Binding-site contacts:
Ligand atom C7 contacts residue THR37 of chain 1.A at 3.6 Å.
Ligand atom N contacts residue HIS84 of chain 1.A at 2.9 Å (h-bond).
Ligand atom OXT contacts residue ALA85 of chain 1.A at 3.2 Å (h-bond).
Ligand atom CB contacts residue VAL53 of chain 1.A at 2.9 Å (hydrophobic).
Ligand atom CB contacts residue TRP83 of chain 1.A at 3.3 Å (hydrophobic).
Ligand atom CB contacts residue GLY86 of chain 1.A at 3.7 Å.
Ligand atom CB contacts residue HIS84 of chain 1.A at 3.7 Å.
Ligand atom N contacts residue HIS151 of chain 1.A at 3.7 Å.
Ligand atom CA contacts residue HIS84 of chain 1.A at 3.7 Å.
Ligand atom C8 contacts residue THR37 of chain 1.A at 3.6 Å.
Ligand atom CA contacts residue TYR36 of chain 1.A at 3.4 Å (hydrophobic).
Ligand atom N contacts residue GLU104 of chain 1.A at 3.2 Å (salt-bridge).
Ligand atom OE1 contacts residue TRP83 of chain 1.A at 3.3 Å.
Ligand atom O4 contacts residue THR37 of chain 1.A at 2.7 Å (h-bond).
Ligand atom O4 contacts residue ALA38 of chain 1.A at 3.6 Å.
Ligand atom CB contacts residue GLU104 of chain 1.A at 3.1 Å.
Ligand atom CG contacts residue GLY86 of chain 1.A at 3.7 Å.
Ligand atom CB contacts residue TYR36 of chain 1.A at 3.3 Å (hydrophobic).
Ligand atom C contacts residue HIS84 of chain 1.A at 3.7 Å.
Ligand atom O contacts residue LYS159 of chain 1.A at 2.8 Å (salt-bridge).
Ligand atom CD contacts residue GLY86 of chain 1.A at 3.5 Å.
Ligand atom OE1 contacts residue ASN97 of chain 1.A at 2.9 Å (h-bond).
Ligand atom O contacts residue ASN97 of chain 1.A at 3.3 Å (h-bond).
Ligand atom OXT contacts residue LYS159 of chain 1.A at 3.7 Å.
Ligand atom O contacts residue ARG158 of chain 1.A at 3.0 Å (salt-bridge).
Ligand atom C4 contacts residue THR37 of chain 1.A at 3.5 Å.
Ligand atom OE1 contacts residue HIS84 of chain 1.A at 3.6 Å (h-bond).
Ligand atom C contacts residue ARG158 of chain 1.A at 3.6 Å.
Ligand atom O7 contacts residue GLU104 of chain 1.A at 3.0 Å (salt-bridge).
Ligand atom O contacts residue HIS151 of chain 1.A at 3.4 Å.
Ligand atom CB contacts residue TRP83 of chain 1.A at 3.4 Å (hydrophobic).
Ligand atom CA contacts residue TRP83 of chain 1.A at 3.5 Å (hydrophobic).
Ligand atom C3 contacts residue THR37 of chain 1.A at 3.4 Å.
Ligand atom CB contacts residue ASP161 of chain 1.A at 3.5 Å.
Ligand atom OE1 contacts residue GLY86 of chain 1.A at 3.0 Å (h-bond).
Ligand atom CA contacts residue GLU104 of chain 1.A at 3.4 Å.
Ligand atom OXT contacts residue HIS151 of chain 1.A at 3.2 Å (h-bond).
Ligand atom OXT contacts residue GLY86 of chain 1.A at 3.4 Å.
Ligand atom C contacts residue ASN97 of chain 1.A at 3.5 Å.
Ligand atom OXT contacts residue ARG158 of chain 1.A at 3.1 Å (salt-bridge).

Sequence of chain 1.A:
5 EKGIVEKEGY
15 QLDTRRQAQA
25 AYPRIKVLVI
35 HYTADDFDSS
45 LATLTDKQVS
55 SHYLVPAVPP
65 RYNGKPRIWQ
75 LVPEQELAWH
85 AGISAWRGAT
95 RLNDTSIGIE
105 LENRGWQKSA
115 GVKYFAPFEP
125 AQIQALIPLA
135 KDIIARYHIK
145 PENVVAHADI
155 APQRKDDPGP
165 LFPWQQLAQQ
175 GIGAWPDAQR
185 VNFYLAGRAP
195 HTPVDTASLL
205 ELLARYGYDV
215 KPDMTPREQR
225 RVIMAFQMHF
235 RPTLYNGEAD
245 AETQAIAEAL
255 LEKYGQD

A small-molecule ligand and the protein it binds are described below.
Small molecule (SMILES): CC(=O)N[C@H]1[C@@H]2OC[C@@H](O2)[C@@H](O)[C@@H]1O[C@H](C)C(=O)N[C@@H](C)C(=O)N[C@H](CCC(=O)N[C@@H](CCCCN)C(=O)O)C(=O)O